This small molecule binds to this protein.
Small molecule (SMILES): O=P(O)(O)O[C@@H]1[C@H](O)[C@H](O)[C@@H](OP(=O)(O)O)[C@H](OP(=O)(O)O)[C@H]1O

Sequence of chain 1.A:
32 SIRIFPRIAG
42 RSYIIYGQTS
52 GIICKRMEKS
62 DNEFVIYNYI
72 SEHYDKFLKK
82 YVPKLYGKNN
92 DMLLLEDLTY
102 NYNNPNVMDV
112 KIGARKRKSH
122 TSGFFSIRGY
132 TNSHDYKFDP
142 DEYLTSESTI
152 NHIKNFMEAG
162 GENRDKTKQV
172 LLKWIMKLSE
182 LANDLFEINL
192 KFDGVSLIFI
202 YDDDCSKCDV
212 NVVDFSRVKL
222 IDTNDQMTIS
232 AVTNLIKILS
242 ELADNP

Binding-site contacts:
Ligand atom O13 contacts residue MG1 of chain 1.D at 3.8 Å.
Ligand atom O41 contacts residue ADP1 of chain 1.B at 3.0 Å (h-bond).
Ligand atom P5 contacts residue ARG218 of chain 1.A at 3.7 Å.
Ligand atom P1 contacts residue ARG118 of chain 1.A at 3.6 Å.
Ligand atom O51 contacts residue ARG218 of chain 1.A at 2.6 Å (salt-bridge).
Ligand atom O13 contacts residue LYS117 of chain 1.A at 3.8 Å.
Ligand atom P4 contacts residue ADP1 of chain 1.B at 3.3 Å.
Ligand atom O41 contacts residue LYS112 of chain 1.A at 2.9 Å (salt-bridge).
Ligand atom O53 contacts residue ARG218 of chain 1.A at 3.8 Å.
Ligand atom O43 contacts residue ARG42 of chain 1.A at 3.1 Å (salt-bridge).
Ligand atom P4 contacts residue LYS112 of chain 1.A at 3.7 Å.
Ligand atom O42 contacts residue ADP1 of chain 1.B at 2.5 Å (h-bond).
Ligand atom O6 contacts residue LYS117 of chain 1.A at 3.1 Å.
Ligand atom O53 contacts residue ARG116 of chain 1.A at 3.6 Å.
Ligand atom O41 contacts residue MG1 of chain 1.C at 2.1 Å.
Ligand atom O1 contacts residue ARG118 of chain 1.A at 3.8 Å.
Ligand atom O53 contacts residue LYS117 of chain 1.A at 2.9 Å (salt-bridge).
Ligand atom O2 contacts residue MG1 of chain 1.D at 3.7 Å.
Ligand atom O41 contacts residue ASP215 of chain 1.A at 3.2 Å (salt-bridge).
Ligand atom O5 contacts residue LYS112 of chain 1.A at 3.8 Å.
Ligand atom O11 contacts residue LYS117 of chain 1.A at 2.7 Å (salt-bridge).
Ligand atom P1 contacts residue MG1 of chain 1.D at 3.6 Å.
Ligand atom P1 contacts residue LYS60 of chain 1.A at 3.8 Å.
Ligand atom O2 contacts residue ARG42 of chain 1.A at 3.2 Å.
Ligand atom O42 contacts residue ARG42 of chain 1.A at 3.0 Å (salt-bridge).
Ligand atom O12 contacts residue MG1 of chain 1.D at 2.2 Å.
Ligand atom O42 contacts residue GLY41 of chain 1.A at 3.6 Å.
Ligand atom O52 contacts residue LYS112 of chain 1.A at 3.6 Å.
Ligand atom P5 contacts residue LYS112 of chain 1.A at 3.5 Å.
Ligand atom O4 contacts residue LYS112 of chain 1.A at 3.3 Å (salt-bridge).
Ligand atom O51 contacts residue LYS112 of chain 1.A at 2.4 Å (salt-bridge).
Ligand atom P1 contacts residue LYS117 of chain 1.A at 3.8 Å.
Ligand atom O52 contacts residue ARG116 of chain 1.A at 2.8 Å (salt-bridge).
Ligand atom P5 contacts residue ARG116 of chain 1.A at 3.8 Å.
Ligand atom O11 contacts residue LYS60 of chain 1.A at 3.7 Å.
Ligand atom P4 contacts residue MG1 of chain 1.C at 3.4 Å.
Ligand atom O3 contacts residue ARG42 of chain 1.A at 3.5 Å.
Ligand atom O13 contacts residue ARG118 of chain 1.A at 2.5 Å (salt-bridge).
Ligand atom O12 contacts residue LYS60 of chain 1.A at 3.0 Å (salt-bridge).
Ligand atom O42 contacts residue MG1 of chain 1.C at 3.7 Å.